Sequence of chain 1.B:
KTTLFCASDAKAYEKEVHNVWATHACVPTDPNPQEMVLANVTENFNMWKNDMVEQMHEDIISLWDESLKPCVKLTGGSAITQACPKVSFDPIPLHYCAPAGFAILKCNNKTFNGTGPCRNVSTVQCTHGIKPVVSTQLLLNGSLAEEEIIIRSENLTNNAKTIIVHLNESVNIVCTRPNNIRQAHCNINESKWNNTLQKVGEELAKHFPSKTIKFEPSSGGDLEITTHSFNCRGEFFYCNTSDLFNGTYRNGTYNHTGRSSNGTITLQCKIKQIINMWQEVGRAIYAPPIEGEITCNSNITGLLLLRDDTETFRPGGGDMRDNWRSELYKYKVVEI

The small molecule below binds the protein below.
Small molecule (SMILES): CC(=O)N[C@@H]1[C@@H](O)[C@H](O)[C@@H](CO)O[C@H]1O

Binding-site contacts:
Ligand atom C6 contacts residue ILE149 of chain 1.B at 3.4 Å (hydrophobic).
Ligand atom C5 contacts residue ILE149 of chain 1.B at 3.9 Å (hydrophobic).
Ligand atom C6 contacts residue GLU148 of chain 1.B at 3.5 Å.
Ligand atom C5 contacts residue LYS207 of chain 1.B at 3.5 Å.
Ligand atom C3 contacts residue LYS207 of chain 1.B at 3.5 Å.
Ligand atom C1 contacts residue GLU148 of chain 1.B at 4.1 Å.
Ligand atom C4 contacts residue LYS207 of chain 1.B at 3.5 Å.
Ligand atom C8 contacts residue GLU148 of chain 1.B at 4.5 Å.
Ligand atom O6 contacts residue GLU210 of chain 1.B at 4.1 Å.
Ligand atom O6 contacts residue GLU211 of chain 1.B at 2.9 Å (salt-bridge).
Ligand atom C6 contacts residue LYS207 of chain 1.B at 4.4 Å.
Ligand atom N2 contacts residue ASN168 of chain 1.B at 3.3 Å (h-bond).
Ligand atom C1 contacts residue ASN168 of chain 1.B at 2.9 Å.
Ligand atom C6 contacts residue GLU211 of chain 1.B at 3.1 Å.
Ligand atom O3 contacts residue LYS207 of chain 1.B at 4.0 Å.
Ligand atom C8 contacts residue ASN168 of chain 1.B at 3.2 Å.
Ligand atom O5 contacts residue LYS207 of chain 1.B at 4.4 Å.
Ligand atom C5 contacts residue GLU148 of chain 1.B at 3.9 Å.
Ligand atom C4 contacts residue GLU148 of chain 1.B at 3.9 Å.
Ligand atom O6 contacts residue LYS207 of chain 1.B at 3.7 Å.
Ligand atom C1 contacts residue ILE149 of chain 1.B at 4.2 Å (hydrophobic).
Ligand atom O5 contacts residue ASN168 of chain 1.B at 3.4 Å (h-bond).
Ligand atom C2 contacts residue LYS207 of chain 1.B at 4.5 Å.
Ligand atom C8 contacts residue GLU147 of chain 1.B at 4.4 Å.
Ligand atom C2 contacts residue GLU148 of chain 1.B at 4.2 Å.
Ligand atom O7 contacts residue ASN168 of chain 1.B at 4.0 Å.
Ligand atom O7 contacts residue GLU169 of chain 1.B at 4.4 Å.
Ligand atom O5 contacts residue ILE149 of chain 1.B at 3.1 Å (h-bond).
Ligand atom C2 contacts residue ASN168 of chain 1.B at 3.3 Å.
Ligand atom C7 contacts residue ASN168 of chain 1.B at 3.3 Å.
Ligand atom O4 contacts residue LYS207 of chain 1.B at 3.2 Å.
Ligand atom O5 contacts residue GLU148 of chain 1.B at 3.3 Å.
Ligand atom C1 contacts residue LYS207 of chain 1.B at 4.3 Å.